Binding-site contacts:
Ligand atom C4 contacts residue ASN118 of chain 58.E at 4.2 Å.
Ligand atom O6 contacts residue ASN118 of chain 58.E at 4.1 Å.
Ligand atom O5 contacts residue SER66 of chain 58.E at 4.3 Å.
Ligand atom O6 contacts residue THR89 of chain 58.E at 3.8 Å.
Ligand atom O7 contacts residue ASP67 of chain 58.E at 4.3 Å.
Ligand atom C7 contacts residue TYR90 of chain 58.E at 4.2 Å (hydrophobic).
Ligand atom C6 contacts residue THR120 of chain 58.E at 4.0 Å.
Ligand atom C7 contacts residue ASP67 of chain 58.E at 4.3 Å.
Ligand atom N2 contacts residue ASN118 of chain 58.E at 2.9 Å (h-bond).
Ligand atom O7 contacts residue ASN118 of chain 58.E at 3.4 Å (h-bond).
Ligand atom O7 contacts residue SER66 of chain 58.E at 3.6 Å.
Ligand atom O6 contacts residue PHE119 of chain 58.E at 3.2 Å (h-bond).
Ligand atom C2 contacts residue ASN118 of chain 58.E at 2.5 Å.
Ligand atom C5 contacts residue THR120 of chain 58.E at 4.5 Å.
Ligand atom C1 contacts residue ASN118 of chain 58.E at 1.4 Å.
Ligand atom C7 contacts residue ASN118 of chain 58.E at 3.3 Å.
Ligand atom C5 contacts residue ASN118 of chain 58.E at 3.6 Å.
Ligand atom C8 contacts residue ASP67 of chain 58.E at 4.0 Å.
Ligand atom O5 contacts residue THR120 of chain 58.E at 3.7 Å.
Ligand atom O5 contacts residue ASN118 of chain 58.E at 2.4 Å (h-bond).
Ligand atom N2 contacts residue TYR90 of chain 58.E at 4.2 Å.
Ligand atom C1 contacts residue SER66 of chain 58.E at 4.4 Å.
Ligand atom C3 contacts residue ASN118 of chain 58.E at 3.8 Å.
Ligand atom C8 contacts residue ASN118 of chain 58.E at 4.3 Å.
Ligand atom C8 contacts residue TYR90 of chain 58.E at 3.6 Å (hydrophobic).
Ligand atom O6 contacts residue THR120 of chain 58.E at 3.5 Å (h-bond).

A small-molecule ligand and the protein it binds are described below.
Small molecule (SMILES): CC(=O)N[C@@H]1[C@@H](O)[C@H](O)[C@@H](CO)O[C@H]1O

Sequence of chain 58.E:
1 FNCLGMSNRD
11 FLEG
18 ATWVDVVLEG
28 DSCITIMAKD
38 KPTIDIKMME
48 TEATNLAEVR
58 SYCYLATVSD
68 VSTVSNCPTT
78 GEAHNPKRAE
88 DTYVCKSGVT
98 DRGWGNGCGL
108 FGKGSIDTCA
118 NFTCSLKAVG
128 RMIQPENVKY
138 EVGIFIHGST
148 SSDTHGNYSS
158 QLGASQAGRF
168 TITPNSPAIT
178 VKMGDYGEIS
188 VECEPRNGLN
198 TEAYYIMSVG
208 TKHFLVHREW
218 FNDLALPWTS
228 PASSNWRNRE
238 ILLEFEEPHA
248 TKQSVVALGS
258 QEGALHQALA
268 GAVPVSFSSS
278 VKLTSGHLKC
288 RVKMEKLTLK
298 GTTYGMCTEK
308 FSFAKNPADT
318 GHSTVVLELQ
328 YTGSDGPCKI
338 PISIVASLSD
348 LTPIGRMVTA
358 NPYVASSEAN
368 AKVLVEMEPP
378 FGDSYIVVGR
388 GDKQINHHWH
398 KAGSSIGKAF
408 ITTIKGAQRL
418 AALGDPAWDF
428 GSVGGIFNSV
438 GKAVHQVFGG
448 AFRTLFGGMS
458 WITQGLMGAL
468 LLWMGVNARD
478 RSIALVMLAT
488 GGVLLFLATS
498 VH